Binding-site contacts:
Ligand atom N1 contacts residue PHE543 of chain 1.A at 3.3 Å.
Ligand atom C6 contacts residue LYS94 of chain 1.E at 3.5 Å.
Ligand atom C4 contacts residue ILE257 of chain 1.A at 3.4 Å (hydrophobic).
Ligand atom C5 contacts residue TYR598 of chain 1.A at 3.3 Å (hydrophobic).
Ligand atom N7 contacts residue LYS94 of chain 1.E at 3.4 Å.
Ligand atom N1 contacts residue TYR598 of chain 1.A at 3.5 Å.
Ligand atom N1 contacts residue SER277 of chain 1.A at 3.4 Å (h-bond).
Ligand atom N7 contacts residue ARG666 of chain 1.A at 2.5 Å (salt-bridge).
Ligand atom N3 contacts residue ILE257 of chain 1.A at 3.4 Å.
Ligand atom C8 contacts residue ASP602 of chain 1.A at 3.4 Å.
Ligand atom C5 contacts residue LYS94 of chain 1.E at 3.5 Å.
Ligand atom O2' contacts residue VAL536 of chain 1.A at 2.6 Å (h-bond).
Ligand atom C2 contacts residue PHE304 of chain 1.A at 3.3 Å (hydrophobic).
Ligand atom C6 contacts residue TYR598 of chain 1.A at 3.3 Å (hydrophobic).
Ligand atom N7 contacts residue GLY601 of chain 1.A at 3.4 Å.
Ligand atom N6 contacts residue LYS94 of chain 1.E at 3.2 Å.
Ligand atom OP1 contacts residue ASP602 of chain 1.A at 3.4 Å (salt-bridge).
Ligand atom OP2 contacts residue GLY540 of chain 1.A at 3.5 Å (h-bond).
Ligand atom C8 contacts residue ARG666 of chain 1.A at 3.2 Å.
Ligand atom O2' contacts residue HIS309 of chain 1.A at 2.7 Å.
Ligand atom C8 contacts residue ARG538 of chain 1.A at 3.5 Å.
Ligand atom N1 contacts residue ILE261 of chain 1.A at 2.9 Å.
Ligand atom C4 contacts residue TYR598 of chain 1.A at 3.4 Å (hydrophobic).
Ligand atom C5' contacts residue LYS94 of chain 1.E at 3.4 Å.
Ligand atom C8 contacts residue GLY307 of chain 1.A at 3.4 Å.
Ligand atom C2 contacts residue ILE261 of chain 1.A at 3.0 Å (hydrophobic).
Ligand atom O3' contacts residue GLY540 of chain 1.A at 3.4 Å (h-bond).
Ligand atom C2' contacts residue ASP602 of chain 1.A at 3.4 Å.
Ligand atom O3' contacts residue ASP603 of chain 1.A at 3.4 Å.
Ligand atom C2 contacts residue PHE543 of chain 1.A at 3.4 Å (hydrophobic).
Ligand atom N6 contacts residue GLU281 of chain 1.A at 2.8 Å (salt-bridge).
Ligand atom N6 contacts residue GLY601 of chain 1.A at 3.3 Å (h-bond).
Ligand atom O2' contacts residue ASP602 of chain 1.A at 2.2 Å (salt-bridge).
Ligand atom C4 contacts residue LYS662 of chain 1.A at 3.4 Å.
Ligand atom O3' contacts residue LEU539 of chain 1.A at 3.2 Å.
Ligand atom C1' contacts residue ARG538 of chain 1.A at 3.4 Å.
Ligand atom O4' contacts residue TYR90 of chain 1.E at 3.5 Å (h-bond).
Ligand atom C6 contacts residue PHE543 of chain 1.A at 3.4 Å (hydrophobic).
Ligand atom N7 contacts residue TYR598 of chain 1.A at 3.1 Å (h-bond).
Ligand atom N6 contacts residue TYR598 of chain 1.A at 3.2 Å.

Sequence of chain 1.A:
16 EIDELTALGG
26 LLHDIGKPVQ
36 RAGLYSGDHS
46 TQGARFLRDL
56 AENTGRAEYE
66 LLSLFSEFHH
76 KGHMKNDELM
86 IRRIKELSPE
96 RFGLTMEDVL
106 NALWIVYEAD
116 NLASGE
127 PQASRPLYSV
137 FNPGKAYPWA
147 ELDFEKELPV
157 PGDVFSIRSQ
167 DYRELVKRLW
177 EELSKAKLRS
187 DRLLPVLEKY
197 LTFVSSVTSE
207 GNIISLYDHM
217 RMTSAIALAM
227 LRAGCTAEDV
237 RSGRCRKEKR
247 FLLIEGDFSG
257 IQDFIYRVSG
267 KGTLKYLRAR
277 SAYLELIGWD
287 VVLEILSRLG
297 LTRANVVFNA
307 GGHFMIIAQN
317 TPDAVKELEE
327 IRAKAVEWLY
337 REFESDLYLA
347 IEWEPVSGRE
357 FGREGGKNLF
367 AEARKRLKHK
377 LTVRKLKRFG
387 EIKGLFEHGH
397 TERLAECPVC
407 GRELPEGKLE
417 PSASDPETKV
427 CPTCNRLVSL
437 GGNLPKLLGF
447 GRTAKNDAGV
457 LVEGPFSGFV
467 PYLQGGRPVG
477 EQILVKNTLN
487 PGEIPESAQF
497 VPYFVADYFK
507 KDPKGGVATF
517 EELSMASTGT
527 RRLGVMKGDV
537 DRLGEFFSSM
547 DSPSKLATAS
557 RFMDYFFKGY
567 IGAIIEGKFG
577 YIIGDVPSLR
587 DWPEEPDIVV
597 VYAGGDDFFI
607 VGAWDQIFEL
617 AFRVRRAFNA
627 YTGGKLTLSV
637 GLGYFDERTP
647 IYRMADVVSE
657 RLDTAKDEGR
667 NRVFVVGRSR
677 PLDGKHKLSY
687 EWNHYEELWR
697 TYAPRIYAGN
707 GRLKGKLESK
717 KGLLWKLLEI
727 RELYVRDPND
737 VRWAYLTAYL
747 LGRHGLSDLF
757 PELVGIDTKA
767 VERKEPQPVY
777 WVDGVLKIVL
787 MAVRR

Sequence of chain 1.E:
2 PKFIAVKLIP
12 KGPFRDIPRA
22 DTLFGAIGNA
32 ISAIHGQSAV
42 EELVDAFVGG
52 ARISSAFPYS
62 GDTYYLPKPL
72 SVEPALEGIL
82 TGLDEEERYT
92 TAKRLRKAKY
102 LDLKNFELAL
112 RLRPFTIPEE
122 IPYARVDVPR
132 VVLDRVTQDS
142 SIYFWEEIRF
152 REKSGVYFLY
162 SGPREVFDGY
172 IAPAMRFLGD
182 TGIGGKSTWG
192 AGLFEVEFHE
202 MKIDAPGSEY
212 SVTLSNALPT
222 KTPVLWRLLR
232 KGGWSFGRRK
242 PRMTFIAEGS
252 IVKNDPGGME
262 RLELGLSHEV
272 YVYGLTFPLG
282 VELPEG

This protein binds this small molecule.
Small molecule (SMILES): Nc1ncnc2c1ncn2[C@@H]1O[C@@H]2CO[P](=O)(O)O[C@H]3[C@@H](O)[C@H](n4cnc5c(N)ncnc54)O[C@@H]3CO[P](=O)(O)O[C@H]3[C@@H](O)[C@H](n4cnc5c(N)ncnc54)O[C@@H]3CO[P](=O)(O)O[C@H]3[C@@H](O)[C@H](n4cnc5c(N)ncnc54)O[C@@H]3CO[P](=O)(O)O[C@H]2[C@H]1O